A small-molecule ligand and the protein it binds are described below.
Small molecule (SMILES): CC[C@H](C)[C@H](NC(=O)[C@@H](N)CC(=O)O)C(=O)N[C@@H](CC(N)=O)C(=O)N[C@@H](Cc1ccccc1)C(=O)N[C@@H](CO)C(=O)N[C@@H](CO)C(=O)N[C@H](C=O)CC(C)C

Binding-site contacts:
Ligand atom CB contacts residue GLY42 of chain 30.U at 3.5 Å.
Ligand atom C contacts residue GLY42 of chain 30.U at 3.5 Å.
Ligand atom CD1 contacts residue ARG33 of chain 30.U at 3.8 Å.
Ligand atom CA contacts residue GLY42 of chain 30.U at 3.6 Å.
Ligand atom CG2 contacts residue LEU637 of chain 30.T at 3.8 Å (hydrophobic).
Ligand atom N contacts residue TYR636 of chain 30.T at 3.8 Å.
Ligand atom CG2 contacts residue TYR636 of chain 30.T at 3.4 Å (hydrophobic).
Ligand atom CD1 contacts residue ASN634 of chain 30.T at 3.6 Å.
Ligand atom N contacts residue SER871 of chain 30.T at 3.5 Å (h-bond).
Ligand atom CZ contacts residue PHE633 of chain 30.T at 3.7 Å (hydrophobic).
Ligand atom O contacts residue ASN47 of chain 30.U at 3.3 Å (h-bond).
Ligand atom CD1 contacts residue ALA20 of chain 30.U at 3.7 Å (hydrophobic).
Ligand atom O contacts residue TYR636 of chain 30.T at 3.1 Å (h-bond).
Ligand atom CB contacts residue PHE45 of chain 30.U at 3.3 Å (hydrophobic).
Ligand atom N contacts residue PHE45 of chain 30.U at 3.4 Å (h-bond).
Ligand atom OD1 contacts residue ALA762 of chain 30.T at 3.5 Å.
Ligand atom CB contacts residue GLY42 of chain 30.U at 3.7 Å.
Ligand atom CE1 contacts residue ASN634 of chain 30.T at 3.4 Å.
Ligand atom CZ contacts residue ASN634 of chain 30.T at 3.8 Å.
Ligand atom CD1 contacts residue LEU637 of chain 30.T at 3.7 Å (hydrophobic).
Ligand atom OD1 contacts residue ARG862 of chain 30.T at 3.1 Å.
Ligand atom CA contacts residue ASN47 of chain 30.U at 3.8 Å.
Ligand atom OD1 contacts residue ALA874 of chain 30.T at 3.7 Å.
Ligand atom O contacts residue ARG666 of chain 30.T at 3.1 Å (salt-bridge).
Ligand atom O contacts residue TYR636 of chain 30.T at 3.5 Å (h-bond).
Ligand atom CA contacts residue GLU911 of chain 30.T at 3.8 Å.
Ligand atom C contacts residue GLU911 of chain 30.T at 3.3 Å.
Ligand atom O contacts residue ARG46 of chain 30.U at 3.5 Å (salt-bridge).
Ligand atom CA contacts residue TYR636 of chain 30.T at 3.7 Å (hydrophobic).
Ligand atom CG1 contacts residue GLU911 of chain 30.T at 3.7 Å.
Ligand atom CD1 contacts residue SER21 of chain 30.U at 3.6 Å.
Ligand atom N contacts residue ASN47 of chain 30.U at 3.8 Å.
Ligand atom OD2 contacts residue PRO864 of chain 30.T at 3.7 Å.
Ligand atom N contacts residue ARG46 of chain 30.U at 3.5 Å (salt-bridge).
Ligand atom OD2 contacts residue SER871 of chain 30.T at 3.2 Å (h-bond).
Ligand atom O contacts residue GLY42 of chain 30.U at 2.9 Å (h-bond).
Ligand atom ND2 contacts residue ARG666 of chain 30.T at 3.4 Å (salt-bridge).
Ligand atom O contacts residue GLU911 of chain 30.T at 3.1 Å (salt-bridge).
Ligand atom CA contacts residue PHE45 of chain 30.U at 3.6 Å (hydrophobic).
Ligand atom N contacts residue GLY42 of chain 30.U at 3.2 Å (h-bond).

Sequence of chain 30.U:
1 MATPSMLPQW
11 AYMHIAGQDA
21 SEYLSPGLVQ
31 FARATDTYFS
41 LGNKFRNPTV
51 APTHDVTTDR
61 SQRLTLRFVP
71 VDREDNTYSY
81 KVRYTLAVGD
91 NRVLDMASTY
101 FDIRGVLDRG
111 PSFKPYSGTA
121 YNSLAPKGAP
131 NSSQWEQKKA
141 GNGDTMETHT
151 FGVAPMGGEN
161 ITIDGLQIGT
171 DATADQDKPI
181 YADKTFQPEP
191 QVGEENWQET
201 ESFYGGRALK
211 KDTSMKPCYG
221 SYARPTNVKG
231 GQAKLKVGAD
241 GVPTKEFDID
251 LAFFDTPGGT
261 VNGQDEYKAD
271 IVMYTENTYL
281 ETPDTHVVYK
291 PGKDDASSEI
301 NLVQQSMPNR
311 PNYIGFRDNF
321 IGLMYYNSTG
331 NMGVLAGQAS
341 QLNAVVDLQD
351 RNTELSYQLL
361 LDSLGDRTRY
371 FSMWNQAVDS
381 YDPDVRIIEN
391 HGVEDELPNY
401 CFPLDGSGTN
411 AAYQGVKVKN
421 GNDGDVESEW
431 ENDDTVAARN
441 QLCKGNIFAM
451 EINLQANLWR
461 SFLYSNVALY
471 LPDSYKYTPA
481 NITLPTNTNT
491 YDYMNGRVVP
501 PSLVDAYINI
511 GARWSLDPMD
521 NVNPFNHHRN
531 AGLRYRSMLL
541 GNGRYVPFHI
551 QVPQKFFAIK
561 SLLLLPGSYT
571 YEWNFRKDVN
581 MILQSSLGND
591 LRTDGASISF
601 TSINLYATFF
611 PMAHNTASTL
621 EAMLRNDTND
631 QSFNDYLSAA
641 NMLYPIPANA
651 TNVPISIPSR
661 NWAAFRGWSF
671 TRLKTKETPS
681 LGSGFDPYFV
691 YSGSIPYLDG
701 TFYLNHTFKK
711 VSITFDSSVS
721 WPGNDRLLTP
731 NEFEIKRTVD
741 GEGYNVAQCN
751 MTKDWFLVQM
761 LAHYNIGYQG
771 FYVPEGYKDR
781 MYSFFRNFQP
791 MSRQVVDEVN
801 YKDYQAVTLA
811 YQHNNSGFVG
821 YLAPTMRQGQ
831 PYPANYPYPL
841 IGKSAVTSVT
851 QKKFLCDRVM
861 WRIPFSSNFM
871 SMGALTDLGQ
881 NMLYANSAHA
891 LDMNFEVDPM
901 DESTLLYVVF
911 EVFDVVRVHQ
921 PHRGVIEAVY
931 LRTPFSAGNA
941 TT

Sequence of chain 30.T:
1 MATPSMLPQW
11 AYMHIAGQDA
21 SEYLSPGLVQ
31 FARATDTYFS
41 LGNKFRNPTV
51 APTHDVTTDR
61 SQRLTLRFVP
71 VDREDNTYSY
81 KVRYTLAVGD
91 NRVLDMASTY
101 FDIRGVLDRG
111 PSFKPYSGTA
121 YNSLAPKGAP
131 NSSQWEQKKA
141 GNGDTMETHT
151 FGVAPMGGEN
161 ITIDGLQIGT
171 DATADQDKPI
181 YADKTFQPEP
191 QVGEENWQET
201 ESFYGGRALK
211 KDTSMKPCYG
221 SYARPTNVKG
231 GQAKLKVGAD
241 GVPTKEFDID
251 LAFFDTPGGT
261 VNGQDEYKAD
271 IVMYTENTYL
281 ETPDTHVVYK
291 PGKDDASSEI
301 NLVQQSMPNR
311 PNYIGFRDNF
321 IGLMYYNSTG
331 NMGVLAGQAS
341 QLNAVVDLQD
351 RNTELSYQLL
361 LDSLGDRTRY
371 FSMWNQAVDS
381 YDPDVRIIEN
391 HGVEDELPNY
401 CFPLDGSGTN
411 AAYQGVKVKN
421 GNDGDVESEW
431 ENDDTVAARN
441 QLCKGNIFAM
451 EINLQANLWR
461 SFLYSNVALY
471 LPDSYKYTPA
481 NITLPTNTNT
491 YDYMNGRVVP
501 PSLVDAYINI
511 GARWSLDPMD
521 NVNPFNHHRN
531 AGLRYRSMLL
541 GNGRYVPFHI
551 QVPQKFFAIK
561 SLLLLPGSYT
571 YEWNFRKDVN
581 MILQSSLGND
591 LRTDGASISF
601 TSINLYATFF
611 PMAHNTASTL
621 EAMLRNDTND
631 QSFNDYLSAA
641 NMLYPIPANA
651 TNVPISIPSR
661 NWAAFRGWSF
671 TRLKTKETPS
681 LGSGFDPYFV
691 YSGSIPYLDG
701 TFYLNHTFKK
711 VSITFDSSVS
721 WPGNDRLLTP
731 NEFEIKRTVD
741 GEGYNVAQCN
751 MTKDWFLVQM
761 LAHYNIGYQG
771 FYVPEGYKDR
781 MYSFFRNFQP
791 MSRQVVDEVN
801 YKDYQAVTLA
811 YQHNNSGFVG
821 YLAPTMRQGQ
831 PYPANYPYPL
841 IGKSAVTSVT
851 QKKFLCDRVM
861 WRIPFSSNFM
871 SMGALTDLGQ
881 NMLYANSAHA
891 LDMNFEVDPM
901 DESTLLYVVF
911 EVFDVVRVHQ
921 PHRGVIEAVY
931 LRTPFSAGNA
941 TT